This small molecule binds to this protein.
Small molecule (SMILES): Nc1ccn([C@@H]2O[C@H](CO[P](=O)(O)O[C@H]3[C@@H](O)[C@H](n4ccc(N)nc4=O)O[C@@H]3CO[P](=O)(O)O[C@H]3[C@@H](O)[C@H](n4cnc5c(N)ncnc54)O[C@@H]3CO[P](=O)(O)O[C@H]3[C@@H](O)[C@H](n4ccc(N)nc4=O)O[C@@H]3CO[P](=O)(O)O[C@H]3[C@@H](O)[C@H](n4ccc(=O)[nH]c4=O)O[C@@H]3CO[P](=O)(O)O[C@H]3[C@@H](O)[C@H](n4cnc5c(N)ncnc54)O[C@@H]3CO[P](=O)(O)O[C@H]3[C@@H](O)[C@H](n4cnc5c(=O)nc(N)[nH]c54)O[C@@H]3CO[P](=O)(O)O[C@H]3[C@@H](O)[C@H](n4cnc5c(=O)nc(N)[nH]c54)O[C@@H]3CO)[C@@H](O)[C@H]2O)c(=O)n1

Binding-site contacts:
Ligand atom C4 contacts residue TYR85 of chain 42.E at 3.6 Å (hydrophobic).
Ligand atom OP1 contacts residue SER52 of chain 3.E at 3.2 Å.
Ligand atom N3 contacts residue TYR85 of chain 42.E at 3.5 Å.
Ligand atom OP1 contacts residue SER51 of chain 3.E at 3.5 Å.
Ligand atom C6 contacts residue THR45 of chain 42.E at 3.3 Å.
Ligand atom C2 contacts residue SER47 of chain 42.E at 3.2 Å.
Ligand atom OP2 contacts residue TYR85 of chain 42.E at 2.7 Å (h-bond).
Ligand atom N9 contacts residue LYS61 of chain 42.E at 3.3 Å (salt-bridge).
Ligand atom O2 contacts residue ASN87 of chain 42.E at 3.3 Å (h-bond).
Ligand atom O4' contacts residue LYS61 of chain 42.E at 2.8 Å (salt-bridge).
Ligand atom OP2 contacts residue ASN55 of chain 3.E at 3.4 Å (h-bond).
Ligand atom OP1 contacts residue ASN55 of chain 3.E at 2.8 Å (h-bond).
Ligand atom C5' contacts residue TYR85 of chain 42.E at 2.9 Å (hydrophobic).
Ligand atom C5 contacts residue THR45 of chain 42.E at 3.2 Å.
Ligand atom OP1 contacts residue ARG49 of chain 3.E at 2.5 Å (salt-bridge).
Ligand atom OP2 contacts residue ARG49 of chain 3.E at 2.3 Å (salt-bridge).
Ligand atom N7 contacts residue THR45 of chain 42.E at 2.6 Å (h-bond).
Ligand atom N1 contacts residue SER47 of chain 42.E at 2.9 Å (h-bond).
Ligand atom N7 contacts residue LYS61 of chain 42.E at 3.3 Å.
Ligand atom P contacts residue ARG49 of chain 3.E at 3.0 Å.
Ligand atom OP1 contacts residue SER51 of chain 3.E at 2.9 Å (h-bond).
Ligand atom C4' contacts residue TYR85 of chain 42.E at 3.2 Å (hydrophobic).
Ligand atom C5' contacts residue SER51 of chain 3.E at 3.3 Å.
Ligand atom C2' contacts residue TYR85 of chain 42.E at 3.4 Å (hydrophobic).
Ligand atom O3' contacts residue ARG49 of chain 3.E at 3.4 Å (salt-bridge).
Ligand atom C8 contacts residue LYS61 of chain 42.E at 3.4 Å.
Ligand atom P contacts residue SER51 of chain 3.E at 3.5 Å.
Ligand atom C2' contacts residue GLU63 of chain 42.E at 3.5 Å.
Ligand atom N6 contacts residue THR59 of chain 42.E at 2.8 Å (h-bond).
Ligand atom O3' contacts residue SER51 of chain 3.E at 3.3 Å (h-bond).
Ligand atom C5' contacts residue ARG49 of chain 3.E at 3.5 Å.
Ligand atom OP2 contacts residue LYS43 of chain 42.E at 2.7 Å (salt-bridge).
Ligand atom OP2 contacts residue LYS57 of chain 3.E at 2.6 Å (salt-bridge).
Ligand atom O2' contacts residue TYR85 of chain 42.E at 3.4 Å.
Ligand atom C3' contacts residue TYR85 of chain 42.E at 3.4 Å (hydrophobic).
Ligand atom OP2 contacts residue SER51 of chain 3.E at 3.4 Å (h-bond).
Ligand atom O2' contacts residue GLU63 of chain 42.E at 3.2 Å (salt-bridge).
Ligand atom N6 contacts residue CYS46 of chain 42.E at 3.3 Å (h-bond).
Ligand atom N1 contacts residue TYR85 of chain 42.E at 3.5 Å.
Ligand atom N6 contacts residue THR45 of chain 42.E at 2.7 Å (h-bond).

Sequence of chain 3.E:
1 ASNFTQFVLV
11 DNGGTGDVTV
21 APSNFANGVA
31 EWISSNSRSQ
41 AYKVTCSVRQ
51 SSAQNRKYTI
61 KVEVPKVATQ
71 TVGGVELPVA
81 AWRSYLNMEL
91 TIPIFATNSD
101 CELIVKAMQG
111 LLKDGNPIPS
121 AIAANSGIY

Sequence of chain 42.E:
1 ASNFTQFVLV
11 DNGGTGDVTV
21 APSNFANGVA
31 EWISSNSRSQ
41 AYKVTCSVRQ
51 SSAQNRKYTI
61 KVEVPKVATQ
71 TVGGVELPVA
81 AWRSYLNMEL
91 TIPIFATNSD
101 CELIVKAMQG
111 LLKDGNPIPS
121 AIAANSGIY